Sequence of chain 2.A:
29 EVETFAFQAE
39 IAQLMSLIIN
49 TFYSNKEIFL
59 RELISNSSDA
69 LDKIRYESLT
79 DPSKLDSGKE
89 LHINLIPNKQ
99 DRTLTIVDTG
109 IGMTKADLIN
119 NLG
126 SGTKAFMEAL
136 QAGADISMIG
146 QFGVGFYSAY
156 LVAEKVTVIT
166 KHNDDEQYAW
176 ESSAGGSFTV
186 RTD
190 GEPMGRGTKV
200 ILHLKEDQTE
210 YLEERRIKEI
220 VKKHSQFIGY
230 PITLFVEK

A small-molecule ligand and the protein it binds are described below.
Small molecule (SMILES): CN(C)c1ncnc2nc[nH]c12

Binding-site contacts:
Ligand atom C8 contacts residue ASN64 of chain 2.A at 4.2 Å.
Ligand atom C12 contacts residue PHE151 of chain 2.A at 4.5 Å (hydrophobic).
Ligand atom N4 contacts residue ASP106 of chain 2.A at 4.5 Å.
Ligand atom C12 contacts residue LEU120 of chain 2.A at 4.4 Å (hydrophobic).
Ligand atom C3 contacts residue ASP106 of chain 2.A at 3.9 Å.
Ligand atom N6 contacts residue MET111 of chain 2.A at 3.5 Å (h-bond).
Ligand atom C5 contacts residue THR197 of chain 2.A at 4.3 Å.
Ligand atom C8 contacts residue THR197 of chain 2.A at 4.0 Å.
Ligand atom C11 contacts residue MET111 of chain 2.A at 3.6 Å (hydrophobic).
Ligand atom C8 contacts residue ASP106 of chain 2.A at 3.5 Å.
Ligand atom N4 contacts residue THR197 of chain 2.A at 3.5 Å (h-bond).
Ligand atom C2 contacts residue ASN64 of chain 2.A at 4.3 Å.
Ligand atom N10 contacts residue LEU120 of chain 2.A at 4.2 Å.
Ligand atom N4 contacts residue GLY110 of chain 2.A at 4.4 Å.
Ligand atom N9 contacts residue ASP106 of chain 2.A at 2.8 Å (salt-bridge).
Ligand atom N7 contacts residue ASN64 of chain 2.A at 3.7 Å.
Ligand atom C8 contacts residue SER65 of chain 2.A at 4.0 Å.
Ligand atom C11 contacts residue LEU120 of chain 2.A at 3.7 Å (hydrophobic).
Ligand atom C8 contacts residue VAL199 of chain 2.A at 4.3 Å (hydrophobic).
Ligand atom C5 contacts residue GLY110 of chain 2.A at 4.1 Å.
Ligand atom C12 contacts residue ASN64 of chain 2.A at 3.9 Å.
Ligand atom C5 contacts residue ALA68 of chain 2.A at 3.8 Å (hydrophobic).
Ligand atom N10 contacts residue MET111 of chain 2.A at 3.9 Å.
Ligand atom C3 contacts residue THR197 of chain 2.A at 3.7 Å.
Ligand atom C11 contacts residue ASN119 of chain 2.A at 4.0 Å.
Ligand atom N9 contacts residue THR197 of chain 2.A at 3.5 Å.
Ligand atom N4 contacts residue ALA68 of chain 2.A at 3.2 Å.
Ligand atom C3 contacts residue ALA68 of chain 2.A at 3.7 Å (hydrophobic).
Ligand atom N9 contacts residue ALA68 of chain 2.A at 4.1 Å.
Ligand atom C1 contacts residue MET111 of chain 2.A at 3.7 Å (hydrophobic).
Ligand atom N9 contacts residue SER65 of chain 2.A at 4.2 Å.
Ligand atom C5 contacts residue MET111 of chain 2.A at 3.8 Å (hydrophobic).